Sequence of chain 1.B:
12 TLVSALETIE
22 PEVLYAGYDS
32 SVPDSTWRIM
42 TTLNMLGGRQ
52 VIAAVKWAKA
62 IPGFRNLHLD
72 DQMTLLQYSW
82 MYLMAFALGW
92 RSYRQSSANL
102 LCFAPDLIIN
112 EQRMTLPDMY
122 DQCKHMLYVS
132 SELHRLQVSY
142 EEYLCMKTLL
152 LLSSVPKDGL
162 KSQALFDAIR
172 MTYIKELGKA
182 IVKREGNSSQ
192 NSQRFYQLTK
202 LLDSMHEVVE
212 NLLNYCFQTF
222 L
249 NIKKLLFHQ

The protein below binds the small molecule below.
Small molecule (SMILES): COc1cc(F)ccc1-c1c(CN(C)Cc2ccccc2)[nH]c2c(NS(C)(=O)=O)cc(C(C)C)cc12

Binding-site contacts:
Ligand atom C11 contacts residue PHE104 of chain 1.B at 3.8 Å (hydrophobic).
Ligand atom C24 contacts residue TYR216 of chain 1.B at 3.6 Å (hydrophobic).
Ligand atom C23 contacts residue TRP81 of chain 1.B at 3.8 Å (hydrophobic).
Ligand atom O contacts residue LEU44 of chain 1.B at 3.5 Å (h-bond).
Ligand atom C13 contacts residue PHE104 of chain 1.B at 3.6 Å (hydrophobic).
Ligand atom C3 contacts residue LEU44 of chain 1.B at 3.7 Å (hydrophobic).
Ligand atom C17 contacts residue MET82 of chain 1.B at 3.8 Å (hydrophobic).
Ligand atom C19 contacts residue CYS217 of chain 1.B at 3.8 Å (hydrophobic).
Ligand atom O2 contacts residue ASN45 of chain 1.B at 3.5 Å (h-bond).
Ligand atom C24 contacts residue MET41 of chain 1.B at 3.3 Å (hydrophobic).
Ligand atom C8 contacts residue PHE104 of chain 1.B at 3.8 Å (hydrophobic).
Ligand atom C23 contacts residue CYS217 of chain 1.B at 3.7 Å (hydrophobic).
Ligand atom C7 contacts residue LEU44 of chain 1.B at 3.8 Å (hydrophobic).
Ligand atom C contacts residue LEU44 of chain 1.B at 3.7 Å (hydrophobic).
Ligand atom C16 contacts residue GLY48 of chain 1.B at 3.7 Å.
Ligand atom C14 contacts residue GLN51 of chain 1.B at 3.6 Å.
Ligand atom C16 contacts residue ASN45 of chain 1.B at 3.7 Å.
Ligand atom N2 contacts residue MET41 of chain 1.B at 3.4 Å (h-bond).
Ligand atom C19 contacts residue ASN45 of chain 1.B at 3.6 Å.
Ligand atom N contacts residue ASN45 of chain 1.B at 3.2 Å (h-bond).
Ligand atom C14 contacts residue GLY48 of chain 1.B at 3.6 Å.
Ligand atom F contacts residue MET85 of chain 1.B at 2.9 Å.
Ligand atom C20 contacts residue PHE221 of chain 1.B at 3.7 Å (hydrophobic).
Ligand atom C27 contacts residue MET127 of chain 1.B at 3.7 Å (hydrophobic).
Ligand atom C14 contacts residue LEU44 of chain 1.B at 3.8 Å (hydrophobic).
Ligand atom F contacts residue LEU89 of chain 1.B at 3.5 Å.
Ligand atom C26 contacts residue MET120 of chain 1.B at 3.8 Å (hydrophobic).
Ligand atom N contacts residue LEU44 of chain 1.B at 3.7 Å.
Ligand atom N2 contacts residue ASN45 of chain 1.B at 3.2 Å (h-bond).
Ligand atom F contacts residue ALA86 of chain 1.B at 3.4 Å.
Ligand atom S contacts residue ASN45 of chain 1.B at 3.5 Å (h-bond).
Ligand atom C9 contacts residue MET82 of chain 1.B at 3.8 Å (hydrophobic).
Ligand atom C22 contacts residue PHE218 of chain 1.B at 3.7 Å (hydrophobic).
Ligand atom C15 contacts residue LEU44 of chain 1.B at 3.4 Å (hydrophobic).
Ligand atom C27 contacts residue TYR216 of chain 1.B at 3.8 Å (hydrophobic).
Ligand atom O1 contacts residue MET41 of chain 1.B at 3.5 Å.
Ligand atom C25 contacts residue MET127 of chain 1.B at 3.8 Å (hydrophobic).
Ligand atom C12 contacts residue PHE104 of chain 1.B at 3.6 Å (hydrophobic).
Ligand atom O1 contacts residue ASN45 of chain 1.B at 3.4 Å (h-bond).
Ligand atom C18 contacts residue CYS217 of chain 1.B at 3.6 Å (hydrophobic).